Sequence of chain 1.A:
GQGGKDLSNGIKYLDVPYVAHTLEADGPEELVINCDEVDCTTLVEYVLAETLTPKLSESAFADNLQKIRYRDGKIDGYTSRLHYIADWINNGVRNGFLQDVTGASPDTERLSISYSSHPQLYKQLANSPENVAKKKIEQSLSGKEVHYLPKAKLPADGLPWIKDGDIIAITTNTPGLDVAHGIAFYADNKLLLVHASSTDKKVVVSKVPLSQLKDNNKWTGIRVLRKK

The small molecule below binds the protein below.
Small molecule (SMILES): CC(=O)N[C@@H]1[C@@H](O)[C@H](O)[C@@H](CO)O[C@H]1O

Binding-site contacts:
Ligand atom C4 contacts residue HIS89 of chain 1.A at 4.2 Å.
Ligand atom C4 contacts residue GLU25 of chain 1.A at 4.3 Å.
Ligand atom C8 contacts residue MSE123 of chain 1.A at 3.6 Å.
Ligand atom C6 contacts residue ASP40 of chain 1.A at 3.3 Å.
Ligand atom C1 contacts residue THR42 of chain 1.A at 4.3 Å.
Ligand atom O4 contacts residue ARG87 of chain 1.A at 2.7 Å (salt-bridge).
Ligand atom O6 contacts residue THR43 of chain 1.A at 4.4 Å.
Ligand atom C6 contacts residue THR43 of chain 1.A at 4.0 Å.
Ligand atom C6 contacts residue THR42 of chain 1.A at 4.2 Å.
Ligand atom C8 contacts residue LEU186 of chain 1.A at 4.3 Å (hydrophobic).
Ligand atom N2 contacts residue HIS89 of chain 1.A at 3.1 Å (h-bond).
Ligand atom O6 contacts residue ASP40 of chain 1.A at 2.6 Å (salt-bridge).
Ligand atom C4 contacts residue ARG87 of chain 1.A at 3.7 Å.
Ligand atom O3 contacts residue TYR84 of chain 1.A at 4.4 Å.
Ligand atom C7 contacts residue MSE123 of chain 1.A at 4.3 Å.
Ligand atom C8 contacts residue HIS89 of chain 1.A at 3.8 Å.
Ligand atom O1 contacts residue THR42 of chain 1.A at 4.5 Å.
Ligand atom C3 contacts residue HIS89 of chain 1.A at 3.3 Å.
Ligand atom O5 contacts residue THR42 of chain 1.A at 4.2 Å.
Ligand atom C2 contacts residue HIS89 of chain 1.A at 4.0 Å.
Ligand atom C8 contacts residue TYR90 of chain 1.A at 4.1 Å (hydrophobic).
Ligand atom C5 contacts residue ASP40 of chain 1.A at 4.4 Å.
Ligand atom C3 contacts residue ARG87 of chain 1.A at 4.3 Å.
Ligand atom O4 contacts residue LEU24 of chain 1.A at 3.9 Å.
Ligand atom C1 contacts residue HIS89 of chain 1.A at 4.3 Å.
Ligand atom O3 contacts residue HIS89 of chain 1.A at 2.5 Å (h-bond).
Ligand atom O4 contacts residue HIS89 of chain 1.A at 3.9 Å.
Ligand atom O3 contacts residue GLU25 of chain 1.A at 4.3 Å.
Ligand atom C7 contacts residue HIS89 of chain 1.A at 3.9 Å.
Ligand atom O3 contacts residue ARG87 of chain 1.A at 3.9 Å.
Ligand atom C6 contacts residue LEU24 of chain 1.A at 4.2 Å (hydrophobic).
Ligand atom O5 contacts residue ASP40 of chain 1.A at 4.3 Å.
Ligand atom C5 contacts residue THR42 of chain 1.A at 4.2 Å.
Ligand atom O7 contacts residue TYR130 of chain 1.A at 3.8 Å.
Ligand atom O4 contacts residue GLU25 of chain 1.A at 4.2 Å.